Sequence of chain 2.A:
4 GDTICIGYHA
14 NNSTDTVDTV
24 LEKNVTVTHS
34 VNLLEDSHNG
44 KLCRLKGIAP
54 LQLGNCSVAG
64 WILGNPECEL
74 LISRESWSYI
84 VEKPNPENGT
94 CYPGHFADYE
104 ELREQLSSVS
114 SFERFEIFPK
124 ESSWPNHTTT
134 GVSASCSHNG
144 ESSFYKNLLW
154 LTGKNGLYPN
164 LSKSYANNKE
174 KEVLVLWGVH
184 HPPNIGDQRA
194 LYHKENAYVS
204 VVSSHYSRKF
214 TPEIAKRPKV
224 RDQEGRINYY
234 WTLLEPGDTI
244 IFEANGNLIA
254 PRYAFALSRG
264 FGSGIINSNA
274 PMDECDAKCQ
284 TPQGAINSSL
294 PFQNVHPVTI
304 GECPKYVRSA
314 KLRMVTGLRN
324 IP

Binding-site contacts:
Ligand atom N2 contacts residue ASN58 of chain 2.A at 2.9 Å (h-bond).
Ligand atom O6 contacts residue NAG2 of chain 2.F at 3.4 Å.
Ligand atom C5 contacts residue GLU90 of chain 2.A at 4.0 Å.
Ligand atom C5 contacts residue NAG2 of chain 2.F at 4.1 Å.
Ligand atom C5 contacts residue NAG1 of chain 2.F at 4.0 Å.
Ligand atom C4 contacts residue ASN58 of chain 2.A at 4.2 Å.
Ligand atom O5 contacts residue NAG1 of chain 2.F at 3.3 Å (h-bond).
Ligand atom C6 contacts residue NAG1 of chain 2.F at 3.5 Å.
Ligand atom C6 contacts residue NAG2 of chain 2.F at 4.2 Å.
Ligand atom O6 contacts residue GLU90 of chain 2.A at 3.5 Å (salt-bridge).
Ligand atom O7 contacts residue ASN58 of chain 2.A at 4.3 Å.
Ligand atom C5 contacts residue ASN58 of chain 2.A at 3.6 Å.
Ligand atom O5 contacts residue ASN58 of chain 2.A at 2.3 Å (h-bond).
Ligand atom C1 contacts residue NAG1 of chain 2.F at 4.3 Å.
Ligand atom C6 contacts residue GLU90 of chain 2.A at 4.0 Å.
Ligand atom C3 contacts residue ASN58 of chain 2.A at 3.8 Å.
Ligand atom O6 contacts residue NAG1 of chain 2.F at 4.5 Å.
Ligand atom C7 contacts residue ASN58 of chain 2.A at 3.8 Å.
Ligand atom C2 contacts residue ASN58 of chain 2.A at 2.5 Å.
Ligand atom C1 contacts residue GLU90 of chain 2.A at 3.9 Å.
Ligand atom C1 contacts residue ASN58 of chain 2.A at 1.4 Å.
Ligand atom O5 contacts residue GLU90 of chain 2.A at 3.4 Å (salt-bridge).

A small-molecule ligand and the protein it binds are described below.
Small molecule (SMILES): CC(=O)N[C@H]1[C@H](O[C@H]2[C@H](O)[C@@H](NC(C)=O)CO[C@@H]2CO)O[C@H](CO)[C@@H](O)[C@@H]1O